Sequence of chain 2.A:
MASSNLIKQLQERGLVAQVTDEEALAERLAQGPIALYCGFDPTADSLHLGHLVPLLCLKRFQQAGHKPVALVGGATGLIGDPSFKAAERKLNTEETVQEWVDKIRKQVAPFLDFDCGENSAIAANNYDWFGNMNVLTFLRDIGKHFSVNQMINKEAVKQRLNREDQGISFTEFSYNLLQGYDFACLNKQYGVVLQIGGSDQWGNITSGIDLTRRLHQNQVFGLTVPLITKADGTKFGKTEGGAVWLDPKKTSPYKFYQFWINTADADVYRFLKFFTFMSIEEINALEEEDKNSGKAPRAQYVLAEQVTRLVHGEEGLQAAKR

The protein below binds the small molecule below.
Small molecule (SMILES): N[C@@H](Cc1ccc(O)cc1)C(=O)O

Binding-site contacts:
Ligand atom CZ contacts residue TYR37 of chain 2.A at 3.7 Å (hydrophobic).
Ligand atom CB contacts residue PHE40 of chain 2.A at 4.0 Å (hydrophobic).
Ligand atom CE1 contacts residue TYR37 of chain 2.A at 3.8 Å (hydrophobic).
Ligand atom CD1 contacts residue GLN179 of chain 2.A at 3.4 Å.
Ligand atom CA contacts residue GLN179 of chain 2.A at 3.8 Å.
Ligand atom CD2 contacts residue THR76 of chain 2.A at 3.8 Å.
Ligand atom CZ contacts residue GLY39 of chain 2.A at 4.1 Å.
Ligand atom CD1 contacts residue GLY39 of chain 2.A at 3.4 Å.
Ligand atom CE2 contacts residue THR76 of chain 2.A at 3.9 Å.
Ligand atom N contacts residue ASP81 of chain 2.A at 2.8 Å (salt-bridge).
Ligand atom CE1 contacts residue GLY39 of chain 2.A at 3.6 Å.
Ligand atom CB contacts residue ASP41 of chain 2.A at 4.0 Å.
Ligand atom N contacts residue GLN179 of chain 2.A at 2.7 Å (h-bond).
Ligand atom CE1 contacts residue GLN179 of chain 2.A at 3.3 Å.
Ligand atom OH contacts residue TYR37 of chain 2.A at 2.8 Å (h-bond).
Ligand atom OH contacts residue GLN179 of chain 2.A at 3.6 Å.
Ligand atom C contacts residue ASP81 of chain 2.A at 3.9 Å.
Ligand atom CB contacts residue TYR175 of chain 2.A at 3.7 Å (hydrophobic).
Ligand atom OH contacts residue ASP182 of chain 2.A at 2.7 Å (salt-bridge).
Ligand atom CE2 contacts residue LEU71 of chain 2.A at 3.8 Å (hydrophobic).
Ligand atom CG contacts residue TYR175 of chain 2.A at 3.8 Å (hydrophobic).
Ligand atom N contacts residue GLN201 of chain 2.A at 2.9 Å (h-bond).
Ligand atom N contacts residue TYR175 of chain 2.A at 2.9 Å (h-bond).
Ligand atom CA contacts residue TYR175 of chain 2.A at 3.8 Å (hydrophobic).
Ligand atom CE2 contacts residue ASN126 of chain 2.A at 4.0 Å.
Ligand atom OXT contacts residue ASP81 of chain 2.A at 3.1 Å (salt-bridge).
Ligand atom CB contacts residue GLY39 of chain 2.A at 3.4 Å.
Ligand atom CE1 contacts residue GLN195 of chain 2.A at 3.5 Å.
Ligand atom CA contacts residue GLN201 of chain 2.A at 3.3 Å.
Ligand atom C contacts residue GLN201 of chain 2.A at 3.6 Å.
Ligand atom CZ contacts residue GLN179 of chain 2.A at 3.5 Å.
Ligand atom CD2 contacts residue GLN179 of chain 2.A at 4.0 Å.
Ligand atom CZ contacts residue ASP182 of chain 2.A at 3.4 Å.
Ligand atom OXT contacts residue GLN201 of chain 2.A at 3.6 Å (h-bond).
Ligand atom CE2 contacts residue ASP182 of chain 2.A at 3.3 Å.
Ligand atom CD2 contacts residue TYR175 of chain 2.A at 3.4 Å (hydrophobic).
Ligand atom CG contacts residue GLN179 of chain 2.A at 3.7 Å.
Ligand atom CG contacts residue GLY39 of chain 2.A at 3.6 Å.
Ligand atom CA contacts residue ASP81 of chain 2.A at 3.9 Å.
Ligand atom CD2 contacts residue ASP41 of chain 2.A at 3.5 Å.